Binding-site contacts:
Ligand atom C contacts residue ASP108 of chain 1.B at 4.4 Å.
Ligand atom C contacts residue TYR107 of chain 1.B at 4.3 Å (hydrophobic).
Ligand atom N contacts residue TYR107 of chain 1.B at 3.1 Å (h-bond).
Ligand atom CA contacts residue PHE110 of chain 1.B at 3.8 Å (hydrophobic).
Ligand atom CA contacts residue ASP108 of chain 1.B at 4.0 Å.
Ligand atom CD contacts residue PHE110 of chain 1.B at 4.2 Å (hydrophobic).
Ligand atom N contacts residue LEU72 of chain 1.D at 4.5 Å.
Ligand atom N contacts residue PHE110 of chain 1.B at 3.0 Å.
Ligand atom CB contacts residue LEU72 of chain 1.D at 3.7 Å (hydrophobic).
Ligand atom CB contacts residue PHE110 of chain 1.B at 3.3 Å (hydrophobic).
Ligand atom CA contacts residue TYR107 of chain 1.B at 4.2 Å (hydrophobic).
Ligand atom CG contacts residue PHE110 of chain 1.B at 3.5 Å (hydrophobic).
Ligand atom O contacts residue LEU72 of chain 1.D at 4.5 Å.
Ligand atom O contacts residue TYR107 of chain 1.B at 3.7 Å.
Ligand atom N contacts residue ASP108 of chain 1.B at 2.9 Å (salt-bridge).
Ligand atom N contacts residue GLN109 of chain 1.B at 3.8 Å.

Sequence of chain 1.D:
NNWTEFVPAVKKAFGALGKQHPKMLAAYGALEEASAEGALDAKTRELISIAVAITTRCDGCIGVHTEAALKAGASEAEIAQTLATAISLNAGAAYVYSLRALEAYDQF

The small molecule below binds the protein below.
Small molecule (SMILES): N[C@@H](CCCC[NH3+])C(=O)O

Sequence of chain 1.B:
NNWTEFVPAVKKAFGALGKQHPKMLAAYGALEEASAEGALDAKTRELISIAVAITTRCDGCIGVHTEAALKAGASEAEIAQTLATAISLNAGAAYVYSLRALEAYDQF